A small-molecule ligand and the protein it binds are described below.
Small molecule (SMILES): O=c1ccn([C@@H]2O[C@H](CO[P](=O)(O)O[C@H]3[C@@H](O)[C@H](n4ccc(=O)[nH]c4=O)O[C@@H]3CO[P](=O)(O)O[C@H]3[C@@H](O)[C@H](n4ccc(=O)[nH]c4=O)O[C@@H]3CO[P](=O)(O)O[C@H]3[C@@H](O)[C@H](n4ccc(=O)[nH]c4=O)O[C@@H]3CO[P](=O)(O)O[C@H]3[C@@H](O)[C@H](n4ccc(=O)[nH]c4=O)O[C@@H]3CO[P](=O)(O)O[C@H]3[C@@H](O)[C@H](n4ccc(=O)[nH]c4=O)O[C@@H]3COP(=O)=O)[C@@H](O)[C@H]2O)c(=O)[nH]1

Sequence of chain 1.CA:
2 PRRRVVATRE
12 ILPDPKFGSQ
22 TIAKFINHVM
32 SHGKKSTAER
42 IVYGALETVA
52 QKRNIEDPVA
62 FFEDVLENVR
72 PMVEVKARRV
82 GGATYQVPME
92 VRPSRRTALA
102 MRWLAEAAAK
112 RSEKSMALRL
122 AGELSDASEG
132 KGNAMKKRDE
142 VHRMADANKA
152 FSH

Binding-site contacts:
Ligand atom OP1 contacts residue GLY82 of chain 1.CA at 3.8 Å.